Sequence of chain 1.B:
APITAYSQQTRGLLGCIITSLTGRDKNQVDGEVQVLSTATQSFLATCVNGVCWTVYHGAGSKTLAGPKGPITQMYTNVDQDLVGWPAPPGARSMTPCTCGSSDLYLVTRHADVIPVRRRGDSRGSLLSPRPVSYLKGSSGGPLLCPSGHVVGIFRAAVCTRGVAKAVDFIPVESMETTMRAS

Binding-site contacts:
Ligand atom N7 contacts residue HIS58 of chain 1.B at 3.2 Å (h-bond).
Ligand atom C39 contacts residue ARG124 of chain 1.B at 3.1 Å.
Ligand atom O9 contacts residue LYS137 of chain 1.B at 3.4 Å.
Ligand atom C29 contacts residue VAL133 of chain 1.B at 3.3 Å (hydrophobic).
Ligand atom C40 contacts residue GLN42 of chain 1.B at 3.5 Å.
Ligand atom O6 contacts residue SER43 of chain 1.B at 3.5 Å (h-bond).
Ligand atom C2 contacts residue HIS58 of chain 1.B at 3.5 Å.
Ligand atom C19 contacts residue HIS58 of chain 1.B at 3.6 Å.
Ligand atom C54 contacts residue TYR57 of chain 1.B at 3.2 Å (hydrophobic).
Ligand atom C8 contacts residue SER140 of chain 1.B at 3.5 Å.
Ligand atom C14 contacts residue LYS137 of chain 1.B at 3.5 Å.
Ligand atom N7 contacts residue LYS137 of chain 1.B at 3.4 Å.
Ligand atom C30 contacts residue LYS137 of chain 1.B at 3.5 Å.
Ligand atom O6 contacts residue SER140 of chain 1.B at 2.6 Å (h-bond).
Ligand atom S4 contacts residue SER140 of chain 1.B at 3.5 Å (h-bond).
Ligand atom O56 contacts residue ARG156 of chain 1.B at 3.4 Å.
Ligand atom C58 contacts residue ASP80 of chain 1.B at 3.3 Å.
Ligand atom C38 contacts residue ALA158 of chain 1.B at 3.4 Å (hydrophobic).
Ligand atom O9 contacts residue GLY138 of chain 1.B at 3.0 Å (h-bond).
Ligand atom O24 contacts residue ALA158 of chain 1.B at 2.9 Å (h-bond).
Ligand atom N7 contacts residue SER140 of chain 1.B at 3.5 Å (h-bond).
Ligand atom O24 contacts residue ALA157 of chain 1.B at 3.2 Å.
Ligand atom C48 contacts residue ALA157 of chain 1.B at 3.5 Å (hydrophobic).
Ligand atom O9 contacts residue SER140 of chain 1.B at 3.5 Å (h-bond).
Ligand atom O5 contacts residue LYS137 of chain 1.B at 2.7 Å.
Ligand atom C11 contacts residue PHE155 of chain 1.B at 3.2 Å (hydrophobic).
Ligand atom N15 contacts residue HIS58 of chain 1.B at 3.5 Å (h-bond).
Ligand atom C57 contacts residue ASP169 of chain 1.B at 3.4 Å.
Ligand atom O6 contacts residue PHE44 of chain 1.B at 3.5 Å.
Ligand atom C55 contacts residue VAL79 of chain 1.B at 3.1 Å (hydrophobic).
Ligand atom C1 contacts residue GLN42 of chain 1.B at 3.3 Å.
Ligand atom C37 contacts residue ARG124 of chain 1.B at 3.0 Å.
Ligand atom N15 contacts residue ARG156 of chain 1.B at 2.8 Å (salt-bridge).
Ligand atom O6 contacts residue GLY138 of chain 1.B at 3.3 Å.
Ligand atom C53 contacts residue ASP82 of chain 1.B at 3.4 Å.
Ligand atom N31 contacts residue ALA158 of chain 1.B at 2.9 Å (h-bond).
Ligand atom O5 contacts residue GLY138 of chain 1.B at 2.8 Å (h-bond).
Ligand atom N36 contacts residue ARG124 of chain 1.B at 3.4 Å (salt-bridge).
Ligand atom C8 contacts residue LYS137 of chain 1.B at 3.4 Å.
Ligand atom O17 contacts residue LYS137 of chain 1.B at 2.7 Å (salt-bridge).

A small-molecule ligand and the protein it binds are described below.
Small molecule (SMILES): COc1ccc2c(O[C@@H]3C[C@H]4C(=O)N[C@]5(C(=O)NS(=O)(=O)C6(C)CC6)C[C@H]5CC/C=C/C/C=C/[C@H](NC(=O)c5ccn(C)n5)C(=O)N4C3)cc(OC(C)C)nc2c1C